Binding-site contacts:
Ligand atom C3 contacts residue ASN159 of chain 1.C at 3.8 Å.
Ligand atom C4 contacts residue ASN159 of chain 1.C at 4.2 Å.
Ligand atom C2 contacts residue ASN159 of chain 1.C at 2.5 Å.
Ligand atom C6 contacts residue VAL238 of chain 1.C at 4.1 Å (hydrophobic).
Ligand atom N2 contacts residue ASN159 of chain 1.C at 3.0 Å (h-bond).
Ligand atom C1 contacts residue ASN159 of chain 1.C at 1.4 Å.
Ligand atom O5 contacts residue THR161 of chain 1.C at 4.0 Å.
Ligand atom O7 contacts residue ASN159 of chain 1.C at 3.6 Å.
Ligand atom O5 contacts residue ASN159 of chain 1.C at 2.3 Å (h-bond).
Ligand atom C8 contacts residue THR161 of chain 1.C at 4.3 Å.
Ligand atom C7 contacts residue ASN159 of chain 1.C at 3.5 Å.
Ligand atom C6 contacts residue THR161 of chain 1.C at 2.9 Å.
Ligand atom C8 contacts residue VAL236 of chain 1.C at 4.3 Å (hydrophobic).
Ligand atom O6 contacts residue THR161 of chain 1.C at 3.0 Å (h-bond).
Ligand atom C5 contacts residue ASN159 of chain 1.C at 3.6 Å.
Ligand atom C5 contacts residue THR161 of chain 1.C at 4.0 Å.

Sequence of chain 1.C:
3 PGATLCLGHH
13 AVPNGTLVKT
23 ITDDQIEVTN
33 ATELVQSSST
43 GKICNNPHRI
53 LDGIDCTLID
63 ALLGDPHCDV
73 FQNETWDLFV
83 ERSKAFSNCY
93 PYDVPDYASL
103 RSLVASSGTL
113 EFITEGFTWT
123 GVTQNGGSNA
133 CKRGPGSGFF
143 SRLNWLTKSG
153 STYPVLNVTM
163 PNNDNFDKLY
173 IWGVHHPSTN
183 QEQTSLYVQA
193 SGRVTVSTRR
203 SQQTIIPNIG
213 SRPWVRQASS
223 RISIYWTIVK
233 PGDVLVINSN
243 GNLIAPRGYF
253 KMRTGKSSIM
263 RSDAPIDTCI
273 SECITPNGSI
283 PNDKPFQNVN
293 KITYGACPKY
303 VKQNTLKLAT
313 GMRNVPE

A protein and the small-molecule ligand that binds it are described below.
Small molecule (SMILES): CC(=O)N[C@H]1[C@H](O[C@H]2[C@H](O)[C@@H](NC(C)=O)CO[C@@H]2CO)O[C@H](CO)[C@@H](O[C@@H]2O[C@H](CO)[C@@H](O)[C@H](O)[C@@H]2O)[C@@H]1O